Sequence of chain 3.A:
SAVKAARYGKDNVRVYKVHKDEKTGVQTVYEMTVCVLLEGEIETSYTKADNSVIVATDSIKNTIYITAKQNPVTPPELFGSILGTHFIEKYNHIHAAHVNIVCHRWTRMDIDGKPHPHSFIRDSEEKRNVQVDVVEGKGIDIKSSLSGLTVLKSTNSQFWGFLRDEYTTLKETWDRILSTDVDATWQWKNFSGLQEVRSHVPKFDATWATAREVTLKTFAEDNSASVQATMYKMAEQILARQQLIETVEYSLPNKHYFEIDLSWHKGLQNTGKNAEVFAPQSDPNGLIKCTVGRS

Binding-site contacts:
Ligand atom N contacts residue ASN101 of chain 4.A at 4.3 Å.
Ligand atom CB contacts residue ASP12 of chain 4.A at 3.8 Å.
Ligand atom O contacts residue LYS290 of chain 3.A at 3.7 Å.
Ligand atom O contacts residue LEU288 of chain 3.A at 4.0 Å.
Ligand atom SG contacts residue LEU38 of chain 4.A at 3.9 Å.
Ligand atom CA contacts residue CYS36 of chain 4.A at 4.4 Å (hydrophobic).
Ligand atom CB contacts residue LEU288 of chain 3.A at 4.1 Å (hydrophobic).
Ligand atom SG contacts residue CYS36 of chain 4.A at 2.0 Å (h-bond).
Ligand atom CB contacts residue CYS36 of chain 4.A at 3.0 Å (hydrophobic).
Ligand atom SG contacts residue ASN101 of chain 4.A at 4.4 Å.

Sequence of chain 4.A:
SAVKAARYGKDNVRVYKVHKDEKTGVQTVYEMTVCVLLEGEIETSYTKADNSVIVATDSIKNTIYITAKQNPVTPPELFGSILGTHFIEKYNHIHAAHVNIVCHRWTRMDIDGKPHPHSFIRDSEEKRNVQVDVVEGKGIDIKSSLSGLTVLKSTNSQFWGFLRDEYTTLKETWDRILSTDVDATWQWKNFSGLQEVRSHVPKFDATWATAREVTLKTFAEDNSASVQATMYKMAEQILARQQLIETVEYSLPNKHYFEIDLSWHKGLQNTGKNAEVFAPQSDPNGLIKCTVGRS

This protein binds this small molecule.
Small molecule (SMILES): N[C@@H](CS)C(=O)O